Binding-site contacts:
Ligand atom C11 contacts residue GLU99 of chain 1.F at 3.3 Å.
Ligand atom N6 contacts residue VAL38 of chain 1.F at 3.8 Å.
Ligand atom C20 contacts residue GLN40 of chain 1.F at 3.5 Å.
Ligand atom C1 contacts residue LEU101 of chain 1.F at 3.7 Å (hydrophobic).
Ligand atom N7 contacts residue LEU101 of chain 1.F at 3.1 Å (h-bond).
Ligand atom C23 contacts residue ASP167 of chain 1.F at 3.5 Å.
Ligand atom N12 contacts residue ASP167 of chain 1.F at 2.7 Å (salt-bridge).
Ligand atom C23 contacts residue GLU150 of chain 1.F at 3.5 Å.
Ligand atom C18 contacts residue VAL38 of chain 1.F at 4.0 Å (hydrophobic).
Ligand atom C17 contacts residue CYS100 of chain 1.F at 3.3 Å (hydrophobic).
Ligand atom C4 contacts residue VAL38 of chain 1.F at 3.6 Å (hydrophobic).
Ligand atom O21 contacts residue GLN40 of chain 1.F at 3.5 Å.
Ligand atom C13 contacts residue LEU101 of chain 1.F at 3.7 Å (hydrophobic).
Ligand atom N7 contacts residue ALA51 of chain 1.F at 3.5 Å.
Ligand atom C22 contacts residue ASP167 of chain 1.F at 3.7 Å.
Ligand atom C22 contacts residue GLU150 of chain 1.F at 3.3 Å.
Ligand atom C26 contacts residue ASP167 of chain 1.F at 3.5 Å.
Ligand atom C1 contacts residue LEU153 of chain 1.F at 3.8 Å (hydrophobic).
Ligand atom N12 contacts residue ASN151 of chain 1.F at 2.9 Å (h-bond).
Ligand atom C16 contacts residue GLN40 of chain 1.F at 3.8 Å.
Ligand atom C20 contacts residue ASP102 of chain 1.F at 3.9 Å.
Ligand atom C3 contacts residue LEU153 of chain 1.F at 3.8 Å (hydrophobic).
Ligand atom C23 contacts residue ASN151 of chain 1.F at 3.2 Å.
Ligand atom C11 contacts residue ALA51 of chain 1.F at 3.9 Å (hydrophobic).
Ligand atom C13 contacts residue CYS100 of chain 1.F at 3.9 Å (hydrophobic).
Ligand atom C19 contacts residue VAL38 of chain 1.F at 3.5 Å (hydrophobic).
Ligand atom C17 contacts residue LEU101 of chain 1.F at 3.6 Å (hydrophobic).
Ligand atom N10 contacts residue VAL38 of chain 1.F at 4.0 Å.
Ligand atom N12 contacts residue THR166 of chain 1.F at 3.8 Å.
Ligand atom N2 contacts residue LEU153 of chain 1.F at 4.0 Å.
Ligand atom C3 contacts residue VAL38 of chain 1.F at 3.9 Å (hydrophobic).
Ligand atom C17 contacts residue ASP102 of chain 1.F at 3.9 Å.
Ligand atom N7 contacts residue GLU99 of chain 1.F at 3.8 Å.
Ligand atom N9 contacts residue LEU101 of chain 1.F at 3.0 Å (h-bond).
Ligand atom C20 contacts residue CYS100 of chain 1.F at 3.9 Å (hydrophobic).
Ligand atom C4 contacts residue LEU153 of chain 1.F at 3.9 Å (hydrophobic).
Ligand atom N12 contacts residue GLU150 of chain 1.F at 2.8 Å (salt-bridge).
Ligand atom C11 contacts residue VAL78 of chain 1.F at 3.6 Å (hydrophobic).
Ligand atom C11 contacts residue LEU101 of chain 1.F at 3.6 Å (hydrophobic).
Ligand atom C8 contacts residue MET98 of chain 1.F at 3.8 Å (hydrophobic).

This protein binds this small molecule.
Small molecule (SMILES): CCOc1ccc(Nc2c(C)c(N[C@H]3CCCNC3)nc3ccnn23)cc1

Sequence of chain 1.F:
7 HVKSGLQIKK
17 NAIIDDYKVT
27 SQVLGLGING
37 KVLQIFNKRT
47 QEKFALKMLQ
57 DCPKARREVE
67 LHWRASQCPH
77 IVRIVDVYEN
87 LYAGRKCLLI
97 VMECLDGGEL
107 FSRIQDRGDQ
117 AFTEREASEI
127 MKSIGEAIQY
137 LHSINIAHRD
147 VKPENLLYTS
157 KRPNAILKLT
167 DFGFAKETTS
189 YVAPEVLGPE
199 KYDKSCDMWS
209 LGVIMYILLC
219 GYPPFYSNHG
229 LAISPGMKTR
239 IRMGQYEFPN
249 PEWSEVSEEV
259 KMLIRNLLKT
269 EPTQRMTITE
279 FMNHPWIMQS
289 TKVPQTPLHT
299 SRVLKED